Binding-site contacts:
Ligand atom C1 contacts residue TYR72 of chain 32.E at 3.7 Å (hydrophobic).
Ligand atom O4 contacts residue ILE79 of chain 32.E at 3.4 Å (h-bond).
Ligand atom C4 contacts residue ARG77 of chain 32.E at 4.2 Å.
Ligand atom O4 contacts residue HIS298 of chain 32.E at 3.1 Å (h-bond).
Ligand atom C7 contacts residue TYR72 of chain 32.E at 4.2 Å (hydrophobic).
Ligand atom O8 contacts residue TYR72 of chain 32.E at 3.2 Å (h-bond).
Ligand atom O4 contacts residue THR291 of chain 32.E at 3.4 Å.
Ligand atom C4 contacts residue GLY78 of chain 32.E at 3.4 Å.
Ligand atom O4 contacts residue GLY78 of chain 32.E at 3.1 Å.
Ligand atom O1B contacts residue ARG77 of chain 32.E at 2.8 Å (salt-bridge).
Ligand atom O1A contacts residue ARG77 of chain 32.E at 3.1 Å (salt-bridge).
Ligand atom O1A contacts residue GLY78 of chain 32.E at 3.6 Å (h-bond).
Ligand atom O1A contacts residue TYR72 of chain 32.E at 3.4 Å.
Ligand atom C11 contacts residue ASP85 of chain 32.A at 3.8 Å.
Ligand atom C6 contacts residue ASN93 of chain 32.E at 3.5 Å.
Ligand atom C3 contacts residue VAL296 of chain 32.E at 3.5 Å (hydrophobic).
Ligand atom O1B contacts residue TYR72 of chain 32.E at 3.7 Å.
Ligand atom C3 contacts residue HIS298 of chain 32.E at 3.6 Å.
Ligand atom O6 contacts residue ASN93 of chain 32.E at 2.8 Å (h-bond).
Ligand atom C10 contacts residue TYR72 of chain 32.E at 4.2 Å (hydrophobic).
Ligand atom O6 contacts residue THR94 of chain 32.E at 3.7 Å.
Ligand atom C5 contacts residue ASN93 of chain 32.E at 4.3 Å.
Ligand atom C8 contacts residue TYR72 of chain 32.E at 4.2 Å (hydrophobic).
Ligand atom O3 contacts residue GLY78 of chain 32.E at 3.6 Å.
Ligand atom C4 contacts residue TYR72 of chain 32.E at 3.2 Å (hydrophobic).
Ligand atom C2 contacts residue GLY78 of chain 32.E at 4.2 Å.
Ligand atom O10 contacts residue ASN293 of chain 32.E at 3.8 Å.
Ligand atom O10 contacts residue THR291 of chain 32.E at 4.0 Å.
Ligand atom C3 contacts residue GLY78 of chain 32.E at 4.2 Å.
Ligand atom O4 contacts residue VAL296 of chain 32.E at 4.2 Å.
Ligand atom C6 contacts residue TYR72 of chain 32.E at 3.5 Å (hydrophobic).
Ligand atom N5 contacts residue TYR72 of chain 32.E at 3.2 Å (h-bond).
Ligand atom C3 contacts residue GLY78 of chain 32.E at 4.1 Å.
Ligand atom O3 contacts residue VAL296 of chain 32.E at 4.2 Å.
Ligand atom C4 contacts residue HIS298 of chain 32.E at 3.7 Å.
Ligand atom O4 contacts residue TYR72 of chain 32.E at 3.9 Å.
Ligand atom C5 contacts residue TYR72 of chain 32.E at 3.5 Å (hydrophobic).
Ligand atom O6 contacts residue ARG77 of chain 32.E at 4.0 Å.
Ligand atom C1 contacts residue ARG77 of chain 32.E at 3.4 Å.
Ligand atom O6 contacts residue GLY78 of chain 32.E at 3.8 Å.

Sequence of chain 32.E:
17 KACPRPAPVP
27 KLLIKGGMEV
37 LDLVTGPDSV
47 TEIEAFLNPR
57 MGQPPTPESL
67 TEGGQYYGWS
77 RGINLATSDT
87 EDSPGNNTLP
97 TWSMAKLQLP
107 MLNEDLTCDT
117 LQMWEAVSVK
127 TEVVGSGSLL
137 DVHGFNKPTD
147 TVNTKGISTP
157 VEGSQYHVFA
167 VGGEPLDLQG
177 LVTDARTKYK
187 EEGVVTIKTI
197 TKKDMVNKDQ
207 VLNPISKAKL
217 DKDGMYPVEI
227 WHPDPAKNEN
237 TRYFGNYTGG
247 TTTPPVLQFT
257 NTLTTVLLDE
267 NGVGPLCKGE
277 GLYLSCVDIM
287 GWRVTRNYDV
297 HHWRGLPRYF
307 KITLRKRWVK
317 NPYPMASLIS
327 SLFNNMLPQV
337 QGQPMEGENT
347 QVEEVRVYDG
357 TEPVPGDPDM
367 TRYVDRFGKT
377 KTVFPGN

Sequence of chain 32.A:
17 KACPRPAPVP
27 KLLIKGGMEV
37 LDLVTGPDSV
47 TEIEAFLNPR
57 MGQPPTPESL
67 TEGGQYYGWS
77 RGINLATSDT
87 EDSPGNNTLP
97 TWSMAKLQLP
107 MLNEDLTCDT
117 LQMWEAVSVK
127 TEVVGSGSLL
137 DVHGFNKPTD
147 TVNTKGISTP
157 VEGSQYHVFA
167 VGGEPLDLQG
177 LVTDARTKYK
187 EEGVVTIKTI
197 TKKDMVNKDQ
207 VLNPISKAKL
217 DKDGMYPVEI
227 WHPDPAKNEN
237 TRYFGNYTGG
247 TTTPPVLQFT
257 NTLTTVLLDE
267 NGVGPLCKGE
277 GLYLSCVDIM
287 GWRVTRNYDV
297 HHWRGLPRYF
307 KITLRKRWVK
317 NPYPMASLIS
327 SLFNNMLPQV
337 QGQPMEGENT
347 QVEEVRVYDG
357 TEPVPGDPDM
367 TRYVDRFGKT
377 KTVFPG

A protein and the small-molecule ligand that binds it are described below.
Small molecule (SMILES): CC(=O)N[C@H]1[C@H]([C@H](O)[C@H](O)CO)O[C@@](O[C@H]2[C@@H](O)[C@@H](CO)O[C@@H](O[C@H]3[C@H](O)[C@@H](O)[C@H](O)O[C@@H]3CO)[C@@H]2O)(C(=O)O)C[C@@H]1O